A protein and the small-molecule ligand that binds it are described below.
Small molecule (SMILES): CC(=O)N[C@@H]1[C@@H](O)[C@H](O)[C@@H](CO)O[C@H]1O

Binding-site contacts:
Ligand atom C5 contacts residue VAL22 of chain 1.A at 4.5 Å (hydrophobic).
Ligand atom C1 contacts residue GLU133 of chain 1.A at 4.4 Å.
Ligand atom C7 contacts residue ASN19 of chain 1.A at 3.3 Å.
Ligand atom C2 contacts residue ASN19 of chain 1.A at 2.4 Å.
Ligand atom C4 contacts residue ASN19 of chain 1.A at 4.2 Å.
Ligand atom O6 contacts residue VAL22 of chain 1.A at 4.3 Å.
Ligand atom C7 contacts residue ARG136 of chain 1.A at 4.1 Å.
Ligand atom C1 contacts residue ASN19 of chain 1.A at 1.4 Å.
Ligand atom C6 contacts residue VAL22 of chain 1.A at 4.2 Å (hydrophobic).
Ligand atom O5 contacts residue VAL22 of chain 1.A at 3.6 Å.
Ligand atom C1 contacts residue VAL22 of chain 1.A at 4.4 Å (hydrophobic).
Ligand atom O7 contacts residue GLU133 of chain 1.A at 4.5 Å.
Ligand atom N2 contacts residue ASN19 of chain 1.A at 2.9 Å (h-bond).
Ligand atom O5 contacts residue GLU133 of chain 1.A at 4.3 Å.
Ligand atom O7 contacts residue ARG136 of chain 1.A at 3.0 Å (salt-bridge).
Ligand atom C5 contacts residue ASN19 of chain 1.A at 3.6 Å.
Ligand atom C8 contacts residue ASN19 of chain 1.A at 4.5 Å.
Ligand atom O6 contacts residue LEU129 of chain 1.A at 4.0 Å.
Ligand atom O5 contacts residue ASN19 of chain 1.A at 2.3 Å (h-bond).
Ligand atom O7 contacts residue ASN19 of chain 1.A at 3.4 Å (h-bond).
Ligand atom C3 contacts residue ASN19 of chain 1.A at 3.8 Å.
Ligand atom C1 contacts residue SER21 of chain 1.A at 4.5 Å.
Ligand atom C6 contacts residue LEU129 of chain 1.A at 4.5 Å (hydrophobic).

Sequence of chain 1.A:
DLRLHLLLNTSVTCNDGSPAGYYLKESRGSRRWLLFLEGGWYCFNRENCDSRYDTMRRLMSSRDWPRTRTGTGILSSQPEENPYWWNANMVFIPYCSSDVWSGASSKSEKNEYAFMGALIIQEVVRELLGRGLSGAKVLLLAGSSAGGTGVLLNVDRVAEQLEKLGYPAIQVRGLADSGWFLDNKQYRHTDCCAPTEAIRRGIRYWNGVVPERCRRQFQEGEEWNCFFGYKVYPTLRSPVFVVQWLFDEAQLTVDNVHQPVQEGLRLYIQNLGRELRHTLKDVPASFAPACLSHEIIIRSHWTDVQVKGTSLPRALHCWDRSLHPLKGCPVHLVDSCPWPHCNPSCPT